Sequence of chain 1.D:
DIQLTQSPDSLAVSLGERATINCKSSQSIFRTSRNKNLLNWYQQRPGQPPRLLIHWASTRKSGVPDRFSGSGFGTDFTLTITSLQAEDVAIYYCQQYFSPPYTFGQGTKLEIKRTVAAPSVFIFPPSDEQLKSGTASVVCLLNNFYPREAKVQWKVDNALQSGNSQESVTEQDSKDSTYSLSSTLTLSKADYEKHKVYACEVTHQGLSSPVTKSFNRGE

Binding-site contacts:
Ligand atom C6 contacts residue SER31 of chain 1.C at 3.3 Å.
Ligand atom P2 contacts residue ARG31 of chain 1.D at 3.5 Å.
Ligand atom O9 contacts residue ARG31 of chain 1.D at 3.8 Å.
Ligand atom C16 contacts residue ARG31 of chain 1.D at 3.7 Å.
Ligand atom C3 contacts residue ASP100 of chain 1.C at 3.5 Å.
Ligand atom O6 contacts residue ARG34 of chain 1.D at 3.1 Å (salt-bridge).
Ligand atom O18 contacts residue TRP56 of chain 1.D at 3.3 Å.
Ligand atom O3 contacts residue ASP100 of chain 1.C at 2.5 Å (salt-bridge).
Ligand atom C2 contacts residue TRP33 of chain 1.C at 3.6 Å (hydrophobic).
Ligand atom C1 contacts residue ASP100 of chain 1.C at 3.9 Å.
Ligand atom O3 contacts residue GLY99 of chain 1.C at 3.1 Å.
Ligand atom O5 contacts residue ASN53 of chain 1.C at 3.2 Å (h-bond).
Ligand atom O3 contacts residue TYR97 of chain 1.D at 2.6 Å (h-bond).
Ligand atom C1 contacts residue GLY99 of chain 1.C at 3.5 Å.
Ligand atom O17 contacts residue SER33 of chain 1.D at 2.8 Å (h-bond).
Ligand atom C20 contacts residue ARG34 of chain 1.D at 3.6 Å.
Ligand atom C18 contacts residue SER33 of chain 1.D at 3.5 Å.
Ligand atom O22 contacts residue LEU38 of chain 1.D at 3.3 Å.
Ligand atom O22 contacts residue ARG34 of chain 1.D at 2.9 Å (salt-bridge).
Ligand atom O4 contacts residue TRP33 of chain 1.C at 3.0 Å (h-bond).
Ligand atom C20 contacts residue TYR97 of chain 1.D at 3.5 Å (hydrophobic).
Ligand atom N1 contacts residue TRP33 of chain 1.C at 3.6 Å.
Ligand atom O4 contacts residue GLY99 of chain 1.C at 2.7 Å (h-bond).
Ligand atom O4 contacts residue PHE32 of chain 1.C at 3.6 Å.
Ligand atom C21 contacts residue TYR97 of chain 1.D at 3.3 Å (hydrophobic).
Ligand atom O17 contacts residue ARG34 of chain 1.D at 3.5 Å.
Ligand atom C5 contacts residue TRP33 of chain 1.C at 3.8 Å (hydrophobic).
Ligand atom C9 contacts residue ARG34 of chain 1.D at 3.8 Å.
Ligand atom O24 contacts residue TRP33 of chain 1.C at 3.4 Å.
Ligand atom C2 contacts residue TYR97 of chain 1.D at 3.4 Å (hydrophobic).
Ligand atom O20 contacts residue ASP100 of chain 1.C at 3.8 Å.
Ligand atom N1 contacts residue TYR97 of chain 1.D at 3.6 Å.
Ligand atom O5 contacts residue SER31 of chain 1.C at 3.6 Å.
Ligand atom C8 contacts residue TRP33 of chain 1.C at 3.9 Å (hydrophobic).
Ligand atom O24 contacts residue ARG31 of chain 1.D at 3.5 Å (salt-bridge).
Ligand atom C16 contacts residue ARG34 of chain 1.D at 3.8 Å.
Ligand atom C2 contacts residue ASP100 of chain 1.C at 3.4 Å.
Ligand atom O22 contacts residue ARG31 of chain 1.D at 2.9 Å (salt-bridge).
Ligand atom O10 contacts residue ARG34 of chain 1.D at 3.0 Å (salt-bridge).
Ligand atom P2 contacts residue ARG34 of chain 1.D at 3.6 Å.

This small molecule binds to this protein.
Small molecule (SMILES): CC(=O)N[C@H]1[C@H](O[C@H](COP(=O)(O)OC[C@H](O)[C@H](O)[C@@H](O)CO)[C@@H](O)[C@@H](O)COP(=O)(O)OC[C@@H](O)[C@@H](O)[C@@H](O)CO)O[C@H](CO)[C@@H](O)[C@@H]1O

Sequence of chain 1.C:
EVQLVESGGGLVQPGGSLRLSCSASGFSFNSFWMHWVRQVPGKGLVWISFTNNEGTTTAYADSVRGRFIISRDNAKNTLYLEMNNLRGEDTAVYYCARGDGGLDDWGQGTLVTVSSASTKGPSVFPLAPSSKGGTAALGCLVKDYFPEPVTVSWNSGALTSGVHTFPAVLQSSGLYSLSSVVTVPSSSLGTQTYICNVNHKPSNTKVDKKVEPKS